A small-molecule ligand and the protein it binds are described below.
Small molecule (SMILES): CC(=O)N[C@@H]1[C@@H](O)[C@H](O)[C@@H](CO)O[C@H]1O

Sequence of chain 1.A:
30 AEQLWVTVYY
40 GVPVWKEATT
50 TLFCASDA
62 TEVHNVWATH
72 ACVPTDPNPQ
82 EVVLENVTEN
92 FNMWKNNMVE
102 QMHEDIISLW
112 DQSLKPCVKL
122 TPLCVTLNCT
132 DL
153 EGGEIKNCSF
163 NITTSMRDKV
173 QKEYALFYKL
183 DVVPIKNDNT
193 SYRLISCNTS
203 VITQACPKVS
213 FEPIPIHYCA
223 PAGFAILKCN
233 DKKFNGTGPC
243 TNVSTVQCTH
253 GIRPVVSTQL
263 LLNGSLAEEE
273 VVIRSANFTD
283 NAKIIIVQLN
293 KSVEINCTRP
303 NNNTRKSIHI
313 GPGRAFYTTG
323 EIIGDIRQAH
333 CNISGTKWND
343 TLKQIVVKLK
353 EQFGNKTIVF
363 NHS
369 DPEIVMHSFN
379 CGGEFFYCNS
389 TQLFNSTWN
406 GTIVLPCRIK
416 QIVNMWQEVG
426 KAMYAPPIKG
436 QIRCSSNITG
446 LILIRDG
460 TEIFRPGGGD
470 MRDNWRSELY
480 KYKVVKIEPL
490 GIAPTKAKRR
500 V

Binding-site contacts:
Ligand atom C5 contacts residue ASN357 of chain 1.A at 3.7 Å.
Ligand atom O7 contacts residue GLY356 of chain 1.A at 3.0 Å (h-bond).
Ligand atom C7 contacts residue GLY356 of chain 1.A at 3.1 Å.
Ligand atom O5 contacts residue ASN357 of chain 1.A at 2.3 Å (h-bond).
Ligand atom C4 contacts residue ASN357 of chain 1.A at 4.2 Å.
Ligand atom C3 contacts residue ASN357 of chain 1.A at 3.8 Å.
Ligand atom N2 contacts residue GLY356 of chain 1.A at 3.2 Å (h-bond).
Ligand atom C7 contacts residue ASN357 of chain 1.A at 3.5 Å.
Ligand atom C2 contacts residue GLY356 of chain 1.A at 3.3 Å.
Ligand atom C1 contacts residue GLY356 of chain 1.A at 3.6 Å.
Ligand atom O7 contacts residue ASN357 of chain 1.A at 4.5 Å.
Ligand atom C2 contacts residue ASN357 of chain 1.A at 2.5 Å.
Ligand atom C8 contacts residue GLY356 of chain 1.A at 3.9 Å.
Ligand atom C1 contacts residue ASN357 of chain 1.A at 1.4 Å.
Ligand atom C8 contacts residue ASN357 of chain 1.A at 3.8 Å.
Ligand atom N2 contacts residue ASN357 of chain 1.A at 2.7 Å (h-bond).
Ligand atom O5 contacts residue GLY356 of chain 1.A at 4.4 Å.